A protein and the small-molecule ligand that binds it are described below.
Small molecule (SMILES): CO[C@@H]1C(=O)CC[C@@](C)(O)[C@@]1(O)[C@@]1(C)O[C@@H]1CC=C(C)C

Sequence of chain 1.A:
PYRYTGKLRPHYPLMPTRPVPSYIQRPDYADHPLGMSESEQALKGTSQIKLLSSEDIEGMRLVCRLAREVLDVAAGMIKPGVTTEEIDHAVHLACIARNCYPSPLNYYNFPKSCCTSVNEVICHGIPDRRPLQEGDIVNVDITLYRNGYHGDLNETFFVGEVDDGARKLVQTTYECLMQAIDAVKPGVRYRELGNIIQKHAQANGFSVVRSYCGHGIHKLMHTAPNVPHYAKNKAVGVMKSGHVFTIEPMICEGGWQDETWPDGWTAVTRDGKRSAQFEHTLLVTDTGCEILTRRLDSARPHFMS

Binding-site contacts:
Ligand atom C25 contacts residue TYR107 of chain 1.A at 4.3 Å (hydrophobic).
Ligand atom O11 contacts residue CO1 of chain 1.C at 4.2 Å.
Ligand atom C31 contacts residue HIS222 of chain 1.A at 3.9 Å.
Ligand atom C31 contacts residue CYS213 of chain 1.A at 4.1 Å (hydrophobic).
Ligand atom C6 contacts residue MET250 of chain 1.A at 3.9 Å (hydrophobic).
Ligand atom O11 contacts residue HIS215 of chain 1.A at 3.8 Å.
Ligand atom C5 contacts residue MET250 of chain 1.A at 4.0 Å (hydrophobic).
Ligand atom C3 contacts residue CYS213 of chain 1.A at 4.0 Å (hydrophobic).
Ligand atom O11 contacts residue CO1 of chain 1.B at 3.5 Å.
Ligand atom C6 contacts residue GLU248 of chain 1.A at 3.5 Å.
Ligand atom O2A contacts residue HIS222 of chain 1.A at 4.2 Å.
Ligand atom C24 contacts residue TYR107 of chain 1.A at 4.0 Å (hydrophobic).
Ligand atom C2A contacts residue HIS222 of chain 1.A at 3.8 Å.
Ligand atom C24 contacts residue MET221 of chain 1.A at 3.9 Å (hydrophobic).
Ligand atom C1 contacts residue HIS124 of chain 1.A at 2.7 Å.
Ligand atom C2C contacts residue TRP265 of chain 1.A at 3.7 Å (hydrophobic).
Ligand atom C23 contacts residue TYR107 of chain 1.A at 3.5 Å (hydrophobic).
Ligand atom C3 contacts residue HIS215 of chain 1.A at 4.0 Å.
Ligand atom C2B contacts residue MET221 of chain 1.A at 4.2 Å (hydrophobic).
Ligand atom C5 contacts residue CYS213 of chain 1.A at 3.2 Å (hydrophobic).
Ligand atom C2 contacts residue HIS124 of chain 1.A at 3.5 Å.
Ligand atom O41 contacts residue TYR212 of chain 1.A at 3.5 Å.
Ligand atom C4 contacts residue CYS213 of chain 1.A at 3.1 Å (hydrophobic).
Ligand atom C22 contacts residue HIS124 of chain 1.A at 3.6 Å.
Ligand atom O11 contacts residue HIS124 of chain 1.A at 3.8 Å.
Ligand atom C2C contacts residue TYR107 of chain 1.A at 4.2 Å (hydrophobic).
Ligand atom C31 contacts residue HIS215 of chain 1.A at 3.9 Å.
Ligand atom C11 contacts residue HIS124 of chain 1.A at 1.5 Å.
Ligand atom C4 contacts residue TYR212 of chain 1.A at 4.1 Å (hydrophobic).
Ligand atom C5 contacts residue GLU248 of chain 1.A at 3.3 Å.
Ligand atom O41 contacts residue CYS213 of chain 1.A at 2.9 Å (h-bond).
Ligand atom O1 contacts residue HIS124 of chain 1.A at 2.8 Å.
Ligand atom C21 contacts residue HIS124 of chain 1.A at 4.0 Å.
Ligand atom C5 contacts residue TYR212 of chain 1.A at 4.0 Å (hydrophobic).
Ligand atom C2B contacts residue CYS115 of chain 1.A at 4.1 Å (hydrophobic).
Ligand atom C2B contacts residue THR143 of chain 1.A at 4.2 Å.
Ligand atom C2B contacts residue PRO104 of chain 1.A at 3.8 Å (hydrophobic).
Ligand atom O1 contacts residue TYR212 of chain 1.A at 3.6 Å.
Ligand atom C6 contacts residue HIS124 of chain 1.A at 3.2 Å.
Ligand atom O11 contacts residue GLU248 of chain 1.A at 4.0 Å.